A small-molecule ligand and the protein it binds are described below.
Small molecule (SMILES): Nc1nc2c(ncn2[C@@H]2O[C@H](CO)[C@@H](OP(=O)(O)O)[C@H]2O)c(=O)[nH]1

Sequence of chain 1.B:
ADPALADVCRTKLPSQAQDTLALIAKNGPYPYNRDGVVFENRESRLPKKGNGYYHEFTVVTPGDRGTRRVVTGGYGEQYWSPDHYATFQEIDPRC

Binding-site contacts:
Ligand atom C4 contacts residue PHE39 of chain 1.B at 3.6 Å (hydrophobic).
Ligand atom N1 contacts residue ARG42 of chain 1.B at 3.4 Å (salt-bridge).
Ligand atom C2 contacts residue TYR87 of chain 1.B at 3.9 Å (hydrophobic).
Ligand atom N2 contacts residue GLU43 of chain 1.B at 2.8 Å (salt-bridge).
Ligand atom N1 contacts residue GLU43 of chain 1.B at 3.0 Å (salt-bridge).
Ligand atom O3P contacts residue GLU56 of chain 1.B at 3.6 Å (salt-bridge).
Ligand atom O6 contacts residue ASN41 of chain 1.B at 2.9 Å (h-bond).
Ligand atom O6 contacts residue ARG42 of chain 1.B at 2.8 Å (salt-bridge).
Ligand atom N1 contacts residue PHE39 of chain 1.B at 3.5 Å.
Ligand atom C5 contacts residue PHE39 of chain 1.B at 3.6 Å (hydrophobic).
Ligand atom N7 contacts residue PHE39 of chain 1.B at 3.8 Å.
Ligand atom O1P contacts residue ARG67 of chain 1.B at 2.8 Å (salt-bridge).
Ligand atom C5 contacts residue ARG42 of chain 1.B at 3.3 Å.
Ligand atom N3 contacts residue TYR87 of chain 1.B at 3.4 Å.
Ligand atom N3 contacts residue ARG42 of chain 1.B at 3.9 Å.
Ligand atom C6 contacts residue PHE39 of chain 1.B at 3.5 Å (hydrophobic).
Ligand atom C2 contacts residue ARG42 of chain 1.B at 3.7 Å.
Ligand atom O4' contacts residue GLU56 of chain 1.B at 3.7 Å.
Ligand atom C2 contacts residue GLU43 of chain 1.B at 3.4 Å.
Ligand atom N9 contacts residue ARG42 of chain 1.B at 3.8 Å.
Ligand atom O3P contacts residue ARG71 of chain 1.B at 2.9 Å (salt-bridge).
Ligand atom C8 contacts residue VAL38 of chain 1.B at 3.5 Å (hydrophobic).
Ligand atom C5' contacts residue VAL37 of chain 1.B at 3.7 Å (hydrophobic).
Ligand atom N7 contacts residue GLU40 of chain 1.B at 3.1 Å (salt-bridge).
Ligand atom O2P contacts residue HIS86 of chain 1.B at 2.7 Å (h-bond).
Ligand atom C5 contacts residue GLU40 of chain 1.B at 3.8 Å.
Ligand atom C4' contacts residue GLU56 of chain 1.B at 3.6 Å.
Ligand atom O6 contacts residue GLU40 of chain 1.B at 3.2 Å.
Ligand atom C2 contacts residue PHE39 of chain 1.B at 3.5 Å (hydrophobic).
Ligand atom N3 contacts residue PHE39 of chain 1.B at 3.6 Å.
Ligand atom C6 contacts residue ARG42 of chain 1.B at 3.5 Å.
Ligand atom O3P contacts residue TYR87 of chain 1.B at 2.8 Å (h-bond).
Ligand atom N7 contacts residue ARG42 of chain 1.B at 3.6 Å.
Ligand atom P contacts residue HIS86 of chain 1.B at 3.8 Å.
Ligand atom C4 contacts residue ARG42 of chain 1.B at 3.5 Å.
Ligand atom O2P contacts residue ARG71 of chain 1.B at 2.8 Å (salt-bridge).
Ligand atom P contacts residue ARG71 of chain 1.B at 3.5 Å.
Ligand atom N2 contacts residue TYR87 of chain 1.B at 3.8 Å.
Ligand atom C6 contacts residue ASN41 of chain 1.B at 3.8 Å.
Ligand atom C1' contacts residue TYR87 of chain 1.B at 3.7 Å (hydrophobic).